Binding-site contacts:
Ligand atom C8 contacts residue ASN888 of chain 1.D at 4.1 Å.
Ligand atom C4 contacts residue ASN888 of chain 1.D at 4.2 Å.
Ligand atom C3 contacts residue ASN888 of chain 1.D at 3.8 Å.
Ligand atom O5 contacts residue ASN888 of chain 1.D at 2.4 Å (h-bond).
Ligand atom O7 contacts residue ASN888 of chain 1.D at 3.7 Å.
Ligand atom C1 contacts residue ASN888 of chain 1.D at 1.4 Å.
Ligand atom O6 contacts residue ASN888 of chain 1.D at 4.5 Å.
Ligand atom C2 contacts residue ASN888 of chain 1.D at 2.5 Å.
Ligand atom C5 contacts residue ASN888 of chain 1.D at 3.7 Å.
Ligand atom C7 contacts residue ASN888 of chain 1.D at 3.5 Å.
Ligand atom N2 contacts residue ASN888 of chain 1.D at 2.9 Å (h-bond).

This protein binds this small molecule.
Small molecule (SMILES): CC(=O)N[C@@H]1[C@@H](O)[C@H](O)[C@@H](CO)O[C@H]1O

Sequence of chain 1.D:
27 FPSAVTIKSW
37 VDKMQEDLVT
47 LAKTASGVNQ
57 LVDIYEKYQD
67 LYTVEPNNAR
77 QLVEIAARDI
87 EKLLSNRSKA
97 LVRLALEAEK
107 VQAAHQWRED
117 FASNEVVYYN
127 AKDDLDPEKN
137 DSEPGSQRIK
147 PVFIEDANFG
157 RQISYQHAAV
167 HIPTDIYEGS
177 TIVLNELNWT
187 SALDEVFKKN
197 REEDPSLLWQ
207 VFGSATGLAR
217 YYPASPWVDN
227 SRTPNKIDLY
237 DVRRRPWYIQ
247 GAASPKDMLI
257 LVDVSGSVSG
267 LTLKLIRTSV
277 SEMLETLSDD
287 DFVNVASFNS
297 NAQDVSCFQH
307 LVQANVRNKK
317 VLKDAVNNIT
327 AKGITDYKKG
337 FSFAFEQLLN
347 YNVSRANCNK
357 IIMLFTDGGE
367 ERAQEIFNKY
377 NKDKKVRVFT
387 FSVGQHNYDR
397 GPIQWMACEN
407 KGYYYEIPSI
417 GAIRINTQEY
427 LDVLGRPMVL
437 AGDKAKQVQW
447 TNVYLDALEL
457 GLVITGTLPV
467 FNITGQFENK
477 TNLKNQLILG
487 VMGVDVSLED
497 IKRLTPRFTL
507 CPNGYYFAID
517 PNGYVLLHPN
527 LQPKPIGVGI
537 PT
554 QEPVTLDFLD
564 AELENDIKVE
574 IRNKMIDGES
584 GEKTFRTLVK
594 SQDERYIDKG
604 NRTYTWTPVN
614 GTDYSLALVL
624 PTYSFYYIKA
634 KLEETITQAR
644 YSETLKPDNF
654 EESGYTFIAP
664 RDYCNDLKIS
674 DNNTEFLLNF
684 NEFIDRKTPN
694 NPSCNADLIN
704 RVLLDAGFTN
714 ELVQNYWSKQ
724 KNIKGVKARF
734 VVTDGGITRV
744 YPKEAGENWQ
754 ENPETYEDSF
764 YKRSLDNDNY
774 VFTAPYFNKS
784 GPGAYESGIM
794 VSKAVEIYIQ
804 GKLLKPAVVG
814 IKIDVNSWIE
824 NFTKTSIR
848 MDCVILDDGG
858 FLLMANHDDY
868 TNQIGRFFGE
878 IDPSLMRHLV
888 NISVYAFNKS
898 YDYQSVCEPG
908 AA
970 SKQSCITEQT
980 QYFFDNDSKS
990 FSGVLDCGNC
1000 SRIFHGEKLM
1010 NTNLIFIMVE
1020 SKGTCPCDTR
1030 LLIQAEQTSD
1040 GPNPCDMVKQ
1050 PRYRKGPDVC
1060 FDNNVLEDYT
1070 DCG